Sequence of chain 1.A:
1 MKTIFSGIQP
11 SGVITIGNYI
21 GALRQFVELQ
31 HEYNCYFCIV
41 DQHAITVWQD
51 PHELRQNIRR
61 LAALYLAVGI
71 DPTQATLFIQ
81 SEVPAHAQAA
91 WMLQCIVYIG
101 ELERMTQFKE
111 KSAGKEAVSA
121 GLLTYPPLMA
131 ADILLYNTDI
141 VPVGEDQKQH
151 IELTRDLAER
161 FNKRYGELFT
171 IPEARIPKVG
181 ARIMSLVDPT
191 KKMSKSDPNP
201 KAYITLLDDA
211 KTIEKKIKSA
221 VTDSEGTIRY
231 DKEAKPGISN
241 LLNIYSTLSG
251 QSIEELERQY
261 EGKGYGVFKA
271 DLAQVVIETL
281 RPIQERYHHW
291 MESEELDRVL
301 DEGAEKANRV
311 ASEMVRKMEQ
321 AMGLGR

The small molecule below binds the protein below.
Small molecule (SMILES): C[C@H]1c2c[nH]c3cccc(c23)S[C@H]1C(=O)O

Binding-site contacts:
Ligand atom C05 contacts residue MET129 of chain 1.A at 3.6 Å (hydrophobic).
Ligand atom C11 contacts residue TYR125 of chain 1.A at 3.6 Å (hydrophobic).
Ligand atom C12 contacts residue ILE8 of chain 1.A at 3.7 Å (hydrophobic).
Ligand atom C12 contacts residue GLN9 of chain 1.A at 3.9 Å.
Ligand atom O02 contacts residue GLN147 of chain 1.A at 3.4 Å (h-bond).
Ligand atom C02 contacts residue VAL143 of chain 1.A at 3.7 Å (hydrophobic).
Ligand atom C10 contacts residue TYR125 of chain 1.A at 3.5 Å (hydrophobic).
Ligand atom C01 contacts residue GLY7 of chain 1.A at 3.6 Å.
Ligand atom C12 contacts residue GLY7 of chain 1.A at 3.1 Å.
Ligand atom C03 contacts residue GLY7 of chain 1.A at 3.8 Å.
Ligand atom C03 contacts residue PHE5 of chain 1.A at 3.5 Å (hydrophobic).
Ligand atom C08 contacts residue HIS43 of chain 1.A at 3.5 Å.
Ligand atom C11 contacts residue ATP1 of chain 1.E at 3.7 Å.
Ligand atom C09 contacts residue GLN147 of chain 1.A at 3.5 Å.
Ligand atom C02 contacts residue VAL141 of chain 1.A at 3.9 Å (hydrophobic).
Ligand atom C02 contacts residue SER6 of chain 1.A at 3.8 Å.
Ligand atom C12 contacts residue VAL40 of chain 1.A at 3.9 Å (hydrophobic).
Ligand atom C01 contacts residue SER6 of chain 1.A at 3.7 Å.
Ligand atom N01 contacts residue HIS43 of chain 1.A at 3.8 Å.
Ligand atom C01 contacts residue ILE133 of chain 1.A at 3.9 Å (hydrophobic).
Ligand atom C06 contacts residue MET129 of chain 1.A at 3.9 Å (hydrophobic).
Ligand atom O02 contacts residue ATP1 of chain 1.E at 3.5 Å (h-bond).
Ligand atom O01 contacts residue ATP1 of chain 1.E at 3.1 Å (h-bond).
Ligand atom S01 contacts residue GLY7 of chain 1.A at 3.8 Å.
Ligand atom C02 contacts residue MET129 of chain 1.A at 3.9 Å (hydrophobic).
Ligand atom C08 contacts residue ASP132 of chain 1.A at 3.7 Å.
Ligand atom C02 contacts residue GLY7 of chain 1.A at 3.7 Å.
Ligand atom C11 contacts residue GLN147 of chain 1.A at 3.2 Å.
Ligand atom C12 contacts residue ATP1 of chain 1.E at 3.9 Å.
Ligand atom C01 contacts residue VAL141 of chain 1.A at 3.7 Å (hydrophobic).
Ligand atom S01 contacts residue ATP1 of chain 1.E at 3.9 Å.
Ligand atom N01 contacts residue ASP132 of chain 1.A at 2.7 Å (salt-bridge).
Ligand atom O02 contacts residue TYR125 of chain 1.A at 2.6 Å (h-bond).
Ligand atom C05 contacts residue GLY7 of chain 1.A at 3.9 Å.
Ligand atom C03 contacts residue ILE133 of chain 1.A at 3.8 Å (hydrophobic).
Ligand atom O01 contacts residue GLN147 of chain 1.A at 3.0 Å.
Ligand atom S01 contacts residue GLN147 of chain 1.A at 3.7 Å.
Ligand atom O02 contacts residue MG1 of chain 1.C at 3.8 Å.
Ligand atom N01 contacts residue VAL40 of chain 1.A at 3.7 Å.
Ligand atom C08 contacts residue VAL40 of chain 1.A at 3.4 Å (hydrophobic).